Sequence of chain 9.E:
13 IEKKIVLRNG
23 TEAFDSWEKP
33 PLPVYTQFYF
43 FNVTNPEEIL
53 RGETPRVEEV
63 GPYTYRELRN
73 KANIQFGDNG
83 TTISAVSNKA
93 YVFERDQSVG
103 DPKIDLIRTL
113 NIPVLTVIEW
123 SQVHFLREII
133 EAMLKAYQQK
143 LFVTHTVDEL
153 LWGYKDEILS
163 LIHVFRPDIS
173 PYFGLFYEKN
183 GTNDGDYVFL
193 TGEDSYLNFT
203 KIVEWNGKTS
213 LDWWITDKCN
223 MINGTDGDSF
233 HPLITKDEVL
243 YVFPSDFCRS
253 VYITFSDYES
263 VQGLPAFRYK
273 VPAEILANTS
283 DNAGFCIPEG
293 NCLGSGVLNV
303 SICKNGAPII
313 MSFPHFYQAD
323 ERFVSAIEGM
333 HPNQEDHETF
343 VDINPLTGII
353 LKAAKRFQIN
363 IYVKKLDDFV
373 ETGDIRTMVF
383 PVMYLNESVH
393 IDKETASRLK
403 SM

Binding-site contacts:
Ligand atom C2 contacts residue ASN44 of chain 9.E at 2.5 Å.
Ligand atom C8 contacts residue ASN44 of chain 9.E at 4.5 Å.
Ligand atom C7 contacts residue LEU108 of chain 9.E at 3.6 Å (hydrophobic).
Ligand atom C7 contacts residue THR146 of chain 9.E at 4.2 Å.
Ligand atom C6 contacts residue ARG110 of chain 9.E at 3.5 Å.
Ligand atom N2 contacts residue ILE109 of chain 9.E at 4.5 Å.
Ligand atom C8 contacts residue THR146 of chain 9.E at 4.1 Å.
Ligand atom O6 contacts residue GLU55 of chain 23.E at 3.7 Å.
Ligand atom C8 contacts residue ILE109 of chain 9.E at 3.8 Å (hydrophobic).
Ligand atom O6 contacts residue ARG110 of chain 9.E at 2.9 Å (salt-bridge).
Ligand atom N2 contacts residue ASN44 of chain 9.E at 2.9 Å (h-bond).
Ligand atom C4 contacts residue ASN44 of chain 9.E at 4.3 Å.
Ligand atom C5 contacts residue ARG110 of chain 9.E at 4.4 Å.
Ligand atom O6 contacts residue VAL45 of chain 9.E at 3.9 Å.
Ligand atom C1 contacts residue LEU108 of chain 9.E at 3.9 Å (hydrophobic).
Ligand atom C8 contacts residue VAL62 of chain 9.E at 3.8 Å (hydrophobic).
Ligand atom C5 contacts residue ASN44 of chain 9.E at 3.7 Å.
Ligand atom C3 contacts residue ASN44 of chain 9.E at 3.8 Å.
Ligand atom C8 contacts residue LEU108 of chain 9.E at 3.7 Å (hydrophobic).
Ligand atom O7 contacts residue ASN44 of chain 9.E at 3.7 Å.
Ligand atom O5 contacts residue ASN44 of chain 9.E at 2.4 Å (h-bond).
Ligand atom C1 contacts residue ASN44 of chain 9.E at 1.4 Å.
Ligand atom N2 contacts residue LEU108 of chain 9.E at 2.7 Å (h-bond).
Ligand atom C3 contacts residue LEU108 of chain 9.E at 3.5 Å (hydrophobic).
Ligand atom C7 contacts residue ASN44 of chain 9.E at 3.4 Å.
Ligand atom O7 contacts residue LEU108 of chain 9.E at 3.7 Å.
Ligand atom O3 contacts residue LEU108 of chain 9.E at 4.0 Å.
Ligand atom C6 contacts residue GLU55 of chain 23.E at 3.5 Å.
Ligand atom O7 contacts residue THR146 of chain 9.E at 3.3 Å.
Ligand atom C2 contacts residue LEU108 of chain 9.E at 3.5 Å (hydrophobic).

A protein and the small-molecule ligand that binds it are described below.
Small molecule (SMILES): CC(=O)N[C@H]1[C@H](O[C@H]2[C@H](O)[C@@H](NC(C)=O)CO[C@@H]2CO)O[C@H](CO)[C@@H](O[C@@H]2O[C@H](CO)[C@@H](O)[C@H](O[C@H]3O[C@H](CO)[C@@H](O)[C@H](O)[C@@H]3O)[C@@H]2O)[C@@H]1O

Sequence of chain 23.E:
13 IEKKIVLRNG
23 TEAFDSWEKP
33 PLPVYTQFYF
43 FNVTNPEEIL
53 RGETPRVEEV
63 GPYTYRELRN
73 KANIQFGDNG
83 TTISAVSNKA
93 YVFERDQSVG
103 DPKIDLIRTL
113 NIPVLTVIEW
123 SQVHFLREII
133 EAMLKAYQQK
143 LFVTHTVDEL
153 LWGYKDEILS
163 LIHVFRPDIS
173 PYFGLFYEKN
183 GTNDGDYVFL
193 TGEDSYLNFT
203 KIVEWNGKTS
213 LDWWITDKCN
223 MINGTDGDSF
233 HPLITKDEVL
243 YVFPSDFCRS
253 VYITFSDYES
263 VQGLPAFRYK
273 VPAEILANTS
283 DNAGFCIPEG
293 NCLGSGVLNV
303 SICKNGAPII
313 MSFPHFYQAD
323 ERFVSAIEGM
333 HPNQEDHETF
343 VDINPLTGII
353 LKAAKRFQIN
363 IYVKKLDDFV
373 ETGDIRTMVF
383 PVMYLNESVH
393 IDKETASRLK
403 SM